A small-molecule ligand and the protein it binds are described below.
Small molecule (SMILES): CC(=O)N[C@H]1[C@H](O[C@H]2[C@H](O)[C@@H](NC(C)=O)CO[C@@H]2CO)O[C@H](CO)[C@@H](O)[C@@H]1O

Sequence of chain 1.F:
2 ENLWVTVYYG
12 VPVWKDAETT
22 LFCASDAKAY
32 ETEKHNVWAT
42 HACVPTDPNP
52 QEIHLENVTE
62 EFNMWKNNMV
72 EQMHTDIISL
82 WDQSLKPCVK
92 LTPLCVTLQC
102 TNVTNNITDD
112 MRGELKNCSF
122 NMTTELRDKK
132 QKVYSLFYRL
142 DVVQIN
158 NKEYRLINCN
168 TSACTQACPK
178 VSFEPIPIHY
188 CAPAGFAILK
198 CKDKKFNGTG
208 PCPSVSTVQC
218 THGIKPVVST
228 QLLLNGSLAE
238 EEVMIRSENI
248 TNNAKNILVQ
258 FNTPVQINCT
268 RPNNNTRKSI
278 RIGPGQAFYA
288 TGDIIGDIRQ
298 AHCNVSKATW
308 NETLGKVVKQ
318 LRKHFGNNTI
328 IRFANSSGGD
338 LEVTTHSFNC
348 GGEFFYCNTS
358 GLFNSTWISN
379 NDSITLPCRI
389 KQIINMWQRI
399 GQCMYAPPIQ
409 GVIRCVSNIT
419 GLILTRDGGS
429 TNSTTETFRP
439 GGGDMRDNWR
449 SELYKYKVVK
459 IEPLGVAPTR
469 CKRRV

Binding-site contacts:
Ligand atom C4 contacts residue NAG2 of chain 1.XA at 4.4 Å.
Ligand atom C1 contacts residue SER357 of chain 1.F at 3.5 Å.
Ligand atom C2 contacts residue NAG1 of chain 1.XA at 4.2 Å.
Ligand atom N2 contacts residue ASN355 of chain 1.F at 2.9 Å (h-bond).
Ligand atom C1 contacts residue ASN355 of chain 1.F at 1.4 Å.
Ligand atom C3 contacts residue SER357 of chain 1.F at 4.5 Å.
Ligand atom C7 contacts residue ASN355 of chain 1.F at 3.9 Å.
Ligand atom O7 contacts residue ASN355 of chain 1.F at 4.4 Å.
Ligand atom C7 contacts residue NAG1 of chain 1.XA at 3.8 Å.
Ligand atom C5 contacts residue ASN355 of chain 1.F at 3.6 Å.
Ligand atom O6 contacts residue NAG2 of chain 1.XA at 2.5 Å (h-bond).
Ligand atom C2 contacts residue SER357 of chain 1.F at 4.4 Å.
Ligand atom O6 contacts residue BMA3 of chain 1.XA at 3.6 Å.
Ligand atom N2 contacts residue NAG1 of chain 1.XA at 3.2 Å (h-bond).
Ligand atom C6 contacts residue NAG2 of chain 1.XA at 3.3 Å.
Ligand atom C3 contacts residue ASN355 of chain 1.F at 3.8 Å.
Ligand atom O6 contacts residue SER357 of chain 1.F at 4.2 Å.
Ligand atom C8 contacts residue NAG1 of chain 1.XA at 3.6 Å.
Ligand atom O7 contacts residue NAG1 of chain 1.XA at 3.1 Å (h-bond).
Ligand atom O3 contacts residue NAG1 of chain 1.XA at 4.0 Å.
Ligand atom C2 contacts residue ASN355 of chain 1.F at 2.5 Å.
Ligand atom N2 contacts residue SER357 of chain 1.F at 4.5 Å.
Ligand atom O5 contacts residue ASN355 of chain 1.F at 2.3 Å (h-bond).
Ligand atom C5 contacts residue NAG2 of chain 1.XA at 4.1 Å.
Ligand atom C4 contacts residue ASN355 of chain 1.F at 4.2 Å.
Ligand atom C1 contacts residue NAG1 of chain 1.XA at 4.4 Å.
Ligand atom O5 contacts residue NAG2 of chain 1.XA at 3.9 Å.
Ligand atom C3 contacts residue NAG1 of chain 1.XA at 4.4 Å.
Ligand atom C5 contacts residue SER357 of chain 1.F at 4.0 Å.
Ligand atom O5 contacts residue SER357 of chain 1.F at 4.0 Å.
Ligand atom O3 contacts residue NAG2 of chain 1.XA at 4.2 Å.